A small-molecule ligand and the protein it binds are described below.
Small molecule (SMILES): NC(N)=NCCC[C@H](NC(=O)[C@@H]1CCCN1)C(=O)N[C@H](C=O)CC1=NC=NC1

Sequence of chain 5.Q:
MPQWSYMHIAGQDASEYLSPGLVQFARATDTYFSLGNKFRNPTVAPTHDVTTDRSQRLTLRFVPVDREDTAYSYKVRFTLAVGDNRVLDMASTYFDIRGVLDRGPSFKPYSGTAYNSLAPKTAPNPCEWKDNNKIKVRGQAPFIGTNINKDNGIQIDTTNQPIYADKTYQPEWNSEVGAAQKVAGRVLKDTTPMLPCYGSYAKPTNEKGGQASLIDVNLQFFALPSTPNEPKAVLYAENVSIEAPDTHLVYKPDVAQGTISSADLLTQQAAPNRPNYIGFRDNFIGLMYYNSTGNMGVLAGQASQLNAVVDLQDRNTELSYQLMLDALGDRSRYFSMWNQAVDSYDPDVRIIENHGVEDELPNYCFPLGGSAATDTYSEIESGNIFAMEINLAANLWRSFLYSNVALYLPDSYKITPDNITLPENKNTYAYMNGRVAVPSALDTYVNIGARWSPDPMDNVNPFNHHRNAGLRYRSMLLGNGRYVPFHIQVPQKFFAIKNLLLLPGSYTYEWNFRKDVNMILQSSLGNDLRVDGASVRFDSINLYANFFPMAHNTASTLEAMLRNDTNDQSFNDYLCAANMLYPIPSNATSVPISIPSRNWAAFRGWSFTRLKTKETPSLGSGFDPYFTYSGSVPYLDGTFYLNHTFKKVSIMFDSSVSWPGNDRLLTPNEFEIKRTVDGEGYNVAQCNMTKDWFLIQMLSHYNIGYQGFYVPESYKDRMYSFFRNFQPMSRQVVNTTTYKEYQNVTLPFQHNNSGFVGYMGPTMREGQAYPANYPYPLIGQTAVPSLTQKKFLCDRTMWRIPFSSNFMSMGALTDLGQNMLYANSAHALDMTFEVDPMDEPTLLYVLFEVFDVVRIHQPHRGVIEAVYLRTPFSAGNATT

Sequence of chain 5.R:
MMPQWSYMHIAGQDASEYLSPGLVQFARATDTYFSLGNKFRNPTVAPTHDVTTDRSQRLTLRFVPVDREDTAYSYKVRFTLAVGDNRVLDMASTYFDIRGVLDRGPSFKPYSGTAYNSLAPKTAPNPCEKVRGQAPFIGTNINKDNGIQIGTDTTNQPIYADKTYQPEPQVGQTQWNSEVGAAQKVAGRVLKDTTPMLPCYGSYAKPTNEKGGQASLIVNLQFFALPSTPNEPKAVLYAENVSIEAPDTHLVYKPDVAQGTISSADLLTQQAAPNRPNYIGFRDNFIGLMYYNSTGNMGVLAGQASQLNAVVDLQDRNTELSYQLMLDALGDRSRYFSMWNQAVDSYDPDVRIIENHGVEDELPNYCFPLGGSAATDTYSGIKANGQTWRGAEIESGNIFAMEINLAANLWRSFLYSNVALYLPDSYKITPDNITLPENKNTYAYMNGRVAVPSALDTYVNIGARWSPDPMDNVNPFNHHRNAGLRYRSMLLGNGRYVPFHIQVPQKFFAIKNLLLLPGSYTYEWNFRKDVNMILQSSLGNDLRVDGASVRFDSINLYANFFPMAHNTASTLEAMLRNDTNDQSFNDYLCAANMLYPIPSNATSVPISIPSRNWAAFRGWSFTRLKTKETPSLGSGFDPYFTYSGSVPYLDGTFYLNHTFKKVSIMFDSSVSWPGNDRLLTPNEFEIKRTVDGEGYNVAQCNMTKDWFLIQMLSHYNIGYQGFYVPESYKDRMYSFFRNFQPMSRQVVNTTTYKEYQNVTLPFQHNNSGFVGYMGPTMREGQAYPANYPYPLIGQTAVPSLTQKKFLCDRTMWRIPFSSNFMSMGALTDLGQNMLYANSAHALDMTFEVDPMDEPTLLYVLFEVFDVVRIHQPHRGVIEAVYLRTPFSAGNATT

Binding-site contacts:
Ligand atom CB contacts residue TYR619 of chain 5.R at 4.0 Å (hydrophobic).
Ligand atom NE2 contacts residue GLU894 of chain 5.R at 4.2 Å.
Ligand atom CE1 contacts residue GLU894 of chain 5.R at 4.1 Å.
Ligand atom CA contacts residue CYS621 of chain 5.R at 3.2 Å (hydrophobic).
Ligand atom CD contacts residue ASN617 of chain 5.R at 3.1 Å.
Ligand atom CB contacts residue ARG649 of chain 5.R at 4.2 Å.
Ligand atom C contacts residue ARG845 of chain 5.R at 4.1 Å.
Ligand atom ND1 contacts residue GLU894 of chain 5.R at 3.5 Å (salt-bridge).
Ligand atom CD2 contacts residue ARG845 of chain 5.R at 4.0 Å.
Ligand atom CB contacts residue GLU894 of chain 5.R at 3.4 Å.
Ligand atom CB contacts residue TYR619 of chain 5.R at 3.7 Å (hydrophobic).
Ligand atom ND1 contacts residue LEU348 of chain 5.R at 3.6 Å.
Ligand atom CB contacts residue ALA857 of chain 5.R at 4.2 Å (hydrophobic).
Ligand atom CB contacts residue ARG649 of chain 5.R at 4.1 Å.
Ligand atom N contacts residue TYR619 of chain 5.R at 3.5 Å (h-bond).
Ligand atom CG contacts residue CYS621 of chain 5.R at 3.9 Å (hydrophobic).
Ligand atom N contacts residue CYS621 of chain 5.R at 3.0 Å (h-bond).
Ligand atom CD contacts residue ARG46 of chain 5.Q at 3.3 Å.
Ligand atom CB contacts residue PHE896 of chain 5.R at 4.0 Å (hydrophobic).
Ligand atom C contacts residue TYR619 of chain 5.R at 3.2 Å (hydrophobic).
Ligand atom N contacts residue ARG649 of chain 5.R at 4.2 Å.
Ligand atom CB contacts residue CYS621 of chain 5.R at 3.5 Å (hydrophobic).
Ligand atom NE2 contacts residue ARG845 of chain 5.R at 4.0 Å.
Ligand atom CB contacts residue LEU620 of chain 5.R at 3.8 Å (hydrophobic).
Ligand atom N contacts residue TYR619 of chain 5.R at 3.6 Å.
Ligand atom CA contacts residue TYR619 of chain 5.R at 4.2 Å (hydrophobic).
Ligand atom O contacts residue ALA857 of chain 5.R at 3.7 Å.
Ligand atom N contacts residue ASP618 of chain 5.R at 3.4 Å (salt-bridge).
Ligand atom C contacts residue ARG649 of chain 5.R at 3.9 Å.
Ligand atom CG contacts residue ARG46 of chain 5.Q at 3.1 Å.
Ligand atom CA contacts residue TYR619 of chain 5.R at 4.1 Å (hydrophobic).
Ligand atom N contacts residue ASN617 of chain 5.R at 2.9 Å (h-bond).
Ligand atom O contacts residue TYR619 of chain 5.R at 2.7 Å.
Ligand atom CD2 contacts residue GLU894 of chain 5.R at 3.7 Å.
Ligand atom CG contacts residue GLU894 of chain 5.R at 3.2 Å.
Ligand atom CG contacts residue ASN617 of chain 5.R at 3.7 Å.
Ligand atom CA contacts residue ASN617 of chain 5.R at 4.1 Å.
Ligand atom CE1 contacts residue LEU348 of chain 5.R at 3.5 Å (hydrophobic).
Ligand atom O contacts residue ARG649 of chain 5.R at 3.3 Å (salt-bridge).
Ligand atom CD contacts residue CYS621 of chain 5.R at 3.5 Å (hydrophobic).